Sequence of chain 1.F:
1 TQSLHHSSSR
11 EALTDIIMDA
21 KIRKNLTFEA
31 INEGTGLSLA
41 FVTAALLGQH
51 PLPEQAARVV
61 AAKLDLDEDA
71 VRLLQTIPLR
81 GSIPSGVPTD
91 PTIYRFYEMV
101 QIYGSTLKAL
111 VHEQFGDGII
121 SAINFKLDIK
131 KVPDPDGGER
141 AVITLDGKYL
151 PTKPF

Sequence of chain 1.A:
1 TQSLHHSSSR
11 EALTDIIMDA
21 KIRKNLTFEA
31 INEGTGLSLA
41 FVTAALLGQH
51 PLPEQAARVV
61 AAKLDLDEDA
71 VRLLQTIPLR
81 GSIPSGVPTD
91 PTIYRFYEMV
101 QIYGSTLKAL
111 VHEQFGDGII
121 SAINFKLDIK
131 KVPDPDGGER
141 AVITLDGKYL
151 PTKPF

Sequence of chain 1.J:
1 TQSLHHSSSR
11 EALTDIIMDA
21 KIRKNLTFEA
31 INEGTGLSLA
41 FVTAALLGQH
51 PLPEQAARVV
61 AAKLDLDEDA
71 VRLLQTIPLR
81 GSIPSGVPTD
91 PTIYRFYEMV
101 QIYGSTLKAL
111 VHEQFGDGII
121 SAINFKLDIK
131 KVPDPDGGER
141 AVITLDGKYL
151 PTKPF

Sequence of chain 1.G:
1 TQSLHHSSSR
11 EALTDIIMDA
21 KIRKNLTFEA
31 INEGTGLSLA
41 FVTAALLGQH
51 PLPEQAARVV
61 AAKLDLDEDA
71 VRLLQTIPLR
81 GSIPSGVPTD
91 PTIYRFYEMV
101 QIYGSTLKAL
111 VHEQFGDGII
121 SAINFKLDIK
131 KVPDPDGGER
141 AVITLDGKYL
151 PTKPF

Binding-site contacts:
Ligand atom O3 contacts residue ALA122 of chain 1.J at 3.8 Å.
Ligand atom C2 contacts residue ALA122 of chain 1.A at 4.3 Å (hydrophobic).
Ligand atom O5 contacts residue SER121 of chain 1.J at 2.5 Å (h-bond).
Ligand atom C2 contacts residue ARG95 of chain 1.F at 3.8 Å.
Ligand atom C1 contacts residue ARG95 of chain 1.G at 3.7 Å.
Ligand atom O4 contacts residue ARG95 of chain 1.F at 2.8 Å (salt-bridge).
Ligand atom O3 contacts residue ARG95 of chain 1.F at 2.7 Å (salt-bridge).
Ligand atom C2 contacts residue ILE119 of chain 1.A at 3.4 Å (hydrophobic).
Ligand atom O3 contacts residue ARG95 of chain 1.G at 2.8 Å (salt-bridge).
Ligand atom C1 contacts residue ILE119 of chain 1.J at 3.4 Å (hydrophobic).
Ligand atom C1 contacts residue SER121 of chain 1.J at 3.6 Å.
Ligand atom O6 contacts residue LEU150 of chain 1.A at 3.7 Å.
Ligand atom O3 contacts residue ILE119 of chain 1.J at 3.6 Å.
Ligand atom C2 contacts residue LEU150 of chain 1.J at 4.2 Å (hydrophobic).
Ligand atom C2 contacts residue SER121 of chain 1.A at 3.6 Å.
Ligand atom O6 contacts residue ALA122 of chain 1.A at 4.2 Å.
Ligand atom O5 contacts residue LEU150 of chain 1.A at 3.2 Å.
Ligand atom C2 contacts residue ARG95 of chain 1.G at 3.6 Å.
Ligand atom O3 contacts residue ILE123 of chain 1.J at 4.3 Å.
Ligand atom O5 contacts residue ILE119 of chain 1.A at 3.8 Å.
Ligand atom O3 contacts residue SER121 of chain 1.J at 4.0 Å.
Ligand atom O5 contacts residue ILE119 of chain 1.J at 3.9 Å.
Ligand atom O4 contacts residue SER121 of chain 1.A at 3.8 Å.
Ligand atom C1 contacts residue ARG95 of chain 1.F at 3.6 Å.
Ligand atom O6 contacts residue ILE119 of chain 1.J at 4.0 Å.
Ligand atom O5 contacts residue LEU150 of chain 1.J at 4.1 Å.
Ligand atom O4 contacts residue ARG95 of chain 1.G at 2.9 Å (salt-bridge).
Ligand atom C1 contacts residue LEU150 of chain 1.A at 4.2 Å (hydrophobic).
Ligand atom O4 contacts residue ILE119 of chain 1.A at 3.8 Å.
Ligand atom O4 contacts residue ILE123 of chain 1.A at 4.0 Å.
Ligand atom O3 contacts residue ILE119 of chain 1.A at 3.9 Å.
Ligand atom C1 contacts residue ILE119 of chain 1.A at 3.5 Å (hydrophobic).
Ligand atom C2 contacts residue ILE119 of chain 1.J at 3.6 Å (hydrophobic).
Ligand atom O5 contacts residue ALA122 of chain 1.J at 4.2 Å.
Ligand atom O6 contacts residue LEU150 of chain 1.J at 3.2 Å.
Ligand atom O5 contacts residue ILE123 of chain 1.J at 4.0 Å.
Ligand atom O6 contacts residue ILE119 of chain 1.A at 3.8 Å.
Ligand atom O6 contacts residue SER121 of chain 1.A at 2.6 Å (h-bond).
Ligand atom O4 contacts residue ILE119 of chain 1.J at 4.0 Å.
Ligand atom O4 contacts residue ALA122 of chain 1.A at 3.6 Å.

The small molecule below binds the protein below.
Small molecule (SMILES): O=C(O)C(=O)O